Sequence of chain 1.A:
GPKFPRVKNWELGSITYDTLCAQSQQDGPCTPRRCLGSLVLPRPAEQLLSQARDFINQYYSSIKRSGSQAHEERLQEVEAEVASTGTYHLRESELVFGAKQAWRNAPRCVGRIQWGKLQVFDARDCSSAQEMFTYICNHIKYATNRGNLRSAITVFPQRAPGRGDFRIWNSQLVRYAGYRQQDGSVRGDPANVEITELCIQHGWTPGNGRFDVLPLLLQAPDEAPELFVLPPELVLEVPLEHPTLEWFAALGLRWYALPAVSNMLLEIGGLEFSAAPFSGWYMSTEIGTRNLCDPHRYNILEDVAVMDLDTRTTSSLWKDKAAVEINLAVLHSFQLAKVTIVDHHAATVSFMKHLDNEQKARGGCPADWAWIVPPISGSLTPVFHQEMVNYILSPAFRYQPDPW

The protein below binds the small molecule below.
Small molecule (SMILES): Cc1cc(N)nc(COC[C@@H]2C[C@@H](OCc3cc(C)cc(N)n3)CN2)c1

Binding-site contacts:
Ligand atom C3' contacts residue VAL298 of chain 1.A at 3.8 Å (hydrophobic).
Ligand atom C10 contacts residue HEM1 of chain 1.C at 3.3 Å.
Ligand atom C02 contacts residue HEM1 of chain 1.C at 3.7 Å.
Ligand atom C10 contacts residue VAL298 of chain 1.A at 3.8 Å (hydrophobic).
Ligand atom N01 contacts residue GLU323 of chain 1.A at 2.7 Å (salt-bridge).
Ligand atom C4' contacts residue HEM1 of chain 1.C at 3.0 Å.
Ligand atom C3' contacts residue HEM1 of chain 1.C at 3.9 Å.
Ligand atom C03 contacts residue PRO296 of chain 1.A at 3.9 Å (hydrophobic).
Ligand atom C02 contacts residue GLU323 of chain 1.A at 3.6 Å.
Ligand atom C25 contacts residue ASN300 of chain 1.A at 3.6 Å.
Ligand atom C04 contacts residue HEM1 of chain 1.C at 3.9 Å.
Ligand atom C02 contacts residue TRP318 of chain 1.A at 3.8 Å (hydrophobic).
Ligand atom C2' contacts residue HEM1 of chain 1.C at 3.4 Å.
Ligand atom C03 contacts residue HEM1 of chain 1.C at 3.5 Å.
Ligand atom C26 contacts residue ASN300 of chain 1.A at 3.6 Å.
Ligand atom C07 contacts residue GLY317 of chain 1.A at 3.8 Å.
Ligand atom C07 contacts residue PHE315 of chain 1.A at 3.5 Å (hydrophobic).
Ligand atom C06 contacts residue GLU323 of chain 1.A at 3.4 Å.
Ligand atom C5' contacts residue HEM1 of chain 1.C at 2.6 Å.
Ligand atom N02 contacts residue GLU323 of chain 1.A at 2.9 Å (salt-bridge).
Ligand atom C22 contacts residue ASN300 of chain 1.A at 3.8 Å.
Ligand atom O09 contacts residue VAL298 of chain 1.A at 3.2 Å.
Ligand atom N1' contacts residue HEM1 of chain 1.C at 2.8 Å (h-bond).
Ligand atom C08 contacts residue HEM1 of chain 1.C at 3.4 Å.
Ligand atom C05 contacts residue VAL298 of chain 1.A at 3.7 Å (hydrophobic).
Ligand atom C12 contacts residue TYR437 of chain 1.A at 3.7 Å (hydrophobic).
Ligand atom C07 contacts residue PRO296 of chain 1.A at 3.8 Å (hydrophobic).
Ligand atom C24 contacts residue ASN300 of chain 1.A at 3.7 Å.
Ligand atom N02 contacts residue HEM1 of chain 1.C at 3.4 Å.
Ligand atom C02 contacts residue PRO296 of chain 1.A at 3.8 Å (hydrophobic).
Ligand atom N22 contacts residue GLN438 of chain 1.A at 3.8 Å.
Ligand atom N02 contacts residue MET320 of chain 1.A at 3.9 Å.
Ligand atom N02 contacts residue TYR319 of chain 1.A at 3.5 Å.
Ligand atom C23 contacts residue ASN300 of chain 1.A at 3.8 Å.
Ligand atom C08 contacts residue GLU323 of chain 1.A at 3.3 Å.
Ligand atom N21 contacts residue ASN300 of chain 1.A at 3.7 Å.
Ligand atom C07 contacts residue HEM1 of chain 1.C at 3.6 Å.
Ligand atom N02 contacts residue PRO296 of chain 1.A at 3.9 Å.
Ligand atom N21 contacts residue TYR437 of chain 1.A at 3.6 Å.
Ligand atom N02 contacts residue TRP318 of chain 1.A at 2.7 Å (h-bond).